Binding-site contacts:
Ligand atom O6 contacts residue LEU361 of chain 1.F at 3.7 Å.
Ligand atom O5 contacts residue GLU312 of chain 1.F at 2.7 Å (salt-bridge).
Ligand atom C2 contacts residue SER219 of chain 1.F at 3.8 Å.
Ligand atom C3 contacts residue ASP220 of chain 1.F at 4.4 Å.
Ligand atom O6 contacts residue ASP220 of chain 1.F at 4.2 Å.
Ligand atom C3 contacts residue LYS360 of chain 1.F at 3.9 Å.
Ligand atom C1 contacts residue MET357 of chain 1.F at 4.2 Å (hydrophobic).
Ligand atom O5 contacts residue SER219 of chain 1.F at 2.8 Å (h-bond).
Ligand atom C1 contacts residue GLU312 of chain 1.F at 3.6 Å.
Ligand atom O6 contacts residue LYS360 of chain 1.F at 4.2 Å.
Ligand atom O5 contacts residue ASP220 of chain 1.F at 4.4 Å.
Ligand atom C2 contacts residue LYS360 of chain 1.F at 3.9 Å.
Ligand atom O6 contacts residue SER219 of chain 1.F at 4.2 Å.
Ligand atom C1 contacts residue LEU361 of chain 1.F at 3.7 Å (hydrophobic).
Ligand atom C4 contacts residue SER219 of chain 1.F at 4.3 Å.
Ligand atom C2 contacts residue GLU312 of chain 1.F at 3.3 Å.
Ligand atom C4 contacts residue ASP220 of chain 1.F at 3.4 Å.
Ligand atom C1 contacts residue SER219 of chain 1.F at 3.6 Å.

Sequence of chain 1.F:
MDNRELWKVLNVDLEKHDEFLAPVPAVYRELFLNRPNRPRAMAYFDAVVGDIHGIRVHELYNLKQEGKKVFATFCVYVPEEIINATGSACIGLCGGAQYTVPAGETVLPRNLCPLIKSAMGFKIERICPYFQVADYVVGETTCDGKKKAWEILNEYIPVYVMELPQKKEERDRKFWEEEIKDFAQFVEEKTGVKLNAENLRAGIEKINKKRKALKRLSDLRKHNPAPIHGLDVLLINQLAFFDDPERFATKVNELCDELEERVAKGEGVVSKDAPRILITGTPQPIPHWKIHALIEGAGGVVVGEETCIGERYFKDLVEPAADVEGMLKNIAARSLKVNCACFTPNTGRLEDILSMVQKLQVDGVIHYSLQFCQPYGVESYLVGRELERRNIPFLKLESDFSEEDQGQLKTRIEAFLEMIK

This protein binds this small molecule.
Small molecule (SMILES): C[C@@H](O)[C@@H](C)O